The protein below binds the small molecule below.
Small molecule (SMILES): CC(=O)N[C@@H]1[C@@H](O)[C@H](O)[C@@H](CO)O[C@H]1O

Binding-site contacts:
Ligand atom C1 contacts residue ASN1074 of chain 1.A at 1.5 Å.
Ligand atom O4 contacts residue ALA706 of chain 1.A at 3.8 Å.
Ligand atom C5 contacts residue ASN1074 of chain 1.A at 3.6 Å.
Ligand atom C4 contacts residue ALA706 of chain 1.A at 4.1 Å (hydrophobic).
Ligand atom O5 contacts residue ASN1074 of chain 1.A at 2.3 Å (h-bond).
Ligand atom C8 contacts residue GLU1072 of chain 1.A at 3.7 Å.
Ligand atom C5 contacts residue ALA706 of chain 1.A at 3.7 Å (hydrophobic).
Ligand atom C1 contacts residue GLN895 of chain 1.B at 4.4 Å.
Ligand atom N2 contacts residue ASN1074 of chain 1.A at 3.1 Å (h-bond).
Ligand atom C4 contacts residue ASN1074 of chain 1.A at 4.3 Å.
Ligand atom C2 contacts residue ASN1074 of chain 1.A at 2.6 Å.
Ligand atom C7 contacts residue ASN1074 of chain 1.A at 3.9 Å.
Ligand atom C3 contacts residue ALA706 of chain 1.A at 4.1 Å (hydrophobic).
Ligand atom O7 contacts residue ASN1074 of chain 1.A at 3.6 Å.
Ligand atom C3 contacts residue ASN1074 of chain 1.A at 3.9 Å.

Sequence of chain 1.B:
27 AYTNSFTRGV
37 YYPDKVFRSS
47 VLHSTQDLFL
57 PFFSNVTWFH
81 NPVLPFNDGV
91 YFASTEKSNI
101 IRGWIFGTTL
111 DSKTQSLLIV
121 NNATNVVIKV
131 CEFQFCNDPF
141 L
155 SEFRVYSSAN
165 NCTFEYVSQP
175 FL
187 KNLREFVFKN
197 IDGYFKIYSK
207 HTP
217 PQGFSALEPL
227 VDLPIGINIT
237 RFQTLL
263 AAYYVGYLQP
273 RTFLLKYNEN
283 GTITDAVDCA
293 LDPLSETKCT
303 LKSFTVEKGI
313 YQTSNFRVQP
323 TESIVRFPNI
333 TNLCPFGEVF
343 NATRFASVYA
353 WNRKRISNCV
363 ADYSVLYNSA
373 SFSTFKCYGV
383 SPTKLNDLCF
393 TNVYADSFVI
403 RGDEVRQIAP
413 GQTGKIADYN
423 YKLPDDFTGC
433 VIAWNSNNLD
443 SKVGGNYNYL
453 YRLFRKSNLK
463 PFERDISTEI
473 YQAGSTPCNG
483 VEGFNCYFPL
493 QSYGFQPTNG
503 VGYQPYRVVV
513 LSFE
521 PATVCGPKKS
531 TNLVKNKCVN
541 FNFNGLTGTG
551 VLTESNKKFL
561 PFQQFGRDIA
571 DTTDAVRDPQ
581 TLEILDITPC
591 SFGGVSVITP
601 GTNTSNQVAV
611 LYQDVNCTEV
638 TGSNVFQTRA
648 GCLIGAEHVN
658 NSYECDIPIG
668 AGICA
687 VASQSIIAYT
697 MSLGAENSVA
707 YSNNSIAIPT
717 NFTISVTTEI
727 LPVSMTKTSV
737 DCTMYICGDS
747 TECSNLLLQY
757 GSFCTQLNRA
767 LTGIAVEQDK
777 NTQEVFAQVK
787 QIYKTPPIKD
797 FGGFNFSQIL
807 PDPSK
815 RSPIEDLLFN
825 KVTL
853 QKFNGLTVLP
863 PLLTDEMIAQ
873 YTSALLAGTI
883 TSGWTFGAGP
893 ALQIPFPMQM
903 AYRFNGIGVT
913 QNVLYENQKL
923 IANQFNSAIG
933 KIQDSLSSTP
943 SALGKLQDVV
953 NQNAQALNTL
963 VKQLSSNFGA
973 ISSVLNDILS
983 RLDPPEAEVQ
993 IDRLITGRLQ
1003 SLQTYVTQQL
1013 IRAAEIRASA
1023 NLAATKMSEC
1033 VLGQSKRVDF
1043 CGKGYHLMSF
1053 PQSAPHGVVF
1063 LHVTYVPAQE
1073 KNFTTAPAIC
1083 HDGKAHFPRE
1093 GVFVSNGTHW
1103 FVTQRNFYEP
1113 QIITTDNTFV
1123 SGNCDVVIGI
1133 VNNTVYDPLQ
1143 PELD

Sequence of chain 1.A:
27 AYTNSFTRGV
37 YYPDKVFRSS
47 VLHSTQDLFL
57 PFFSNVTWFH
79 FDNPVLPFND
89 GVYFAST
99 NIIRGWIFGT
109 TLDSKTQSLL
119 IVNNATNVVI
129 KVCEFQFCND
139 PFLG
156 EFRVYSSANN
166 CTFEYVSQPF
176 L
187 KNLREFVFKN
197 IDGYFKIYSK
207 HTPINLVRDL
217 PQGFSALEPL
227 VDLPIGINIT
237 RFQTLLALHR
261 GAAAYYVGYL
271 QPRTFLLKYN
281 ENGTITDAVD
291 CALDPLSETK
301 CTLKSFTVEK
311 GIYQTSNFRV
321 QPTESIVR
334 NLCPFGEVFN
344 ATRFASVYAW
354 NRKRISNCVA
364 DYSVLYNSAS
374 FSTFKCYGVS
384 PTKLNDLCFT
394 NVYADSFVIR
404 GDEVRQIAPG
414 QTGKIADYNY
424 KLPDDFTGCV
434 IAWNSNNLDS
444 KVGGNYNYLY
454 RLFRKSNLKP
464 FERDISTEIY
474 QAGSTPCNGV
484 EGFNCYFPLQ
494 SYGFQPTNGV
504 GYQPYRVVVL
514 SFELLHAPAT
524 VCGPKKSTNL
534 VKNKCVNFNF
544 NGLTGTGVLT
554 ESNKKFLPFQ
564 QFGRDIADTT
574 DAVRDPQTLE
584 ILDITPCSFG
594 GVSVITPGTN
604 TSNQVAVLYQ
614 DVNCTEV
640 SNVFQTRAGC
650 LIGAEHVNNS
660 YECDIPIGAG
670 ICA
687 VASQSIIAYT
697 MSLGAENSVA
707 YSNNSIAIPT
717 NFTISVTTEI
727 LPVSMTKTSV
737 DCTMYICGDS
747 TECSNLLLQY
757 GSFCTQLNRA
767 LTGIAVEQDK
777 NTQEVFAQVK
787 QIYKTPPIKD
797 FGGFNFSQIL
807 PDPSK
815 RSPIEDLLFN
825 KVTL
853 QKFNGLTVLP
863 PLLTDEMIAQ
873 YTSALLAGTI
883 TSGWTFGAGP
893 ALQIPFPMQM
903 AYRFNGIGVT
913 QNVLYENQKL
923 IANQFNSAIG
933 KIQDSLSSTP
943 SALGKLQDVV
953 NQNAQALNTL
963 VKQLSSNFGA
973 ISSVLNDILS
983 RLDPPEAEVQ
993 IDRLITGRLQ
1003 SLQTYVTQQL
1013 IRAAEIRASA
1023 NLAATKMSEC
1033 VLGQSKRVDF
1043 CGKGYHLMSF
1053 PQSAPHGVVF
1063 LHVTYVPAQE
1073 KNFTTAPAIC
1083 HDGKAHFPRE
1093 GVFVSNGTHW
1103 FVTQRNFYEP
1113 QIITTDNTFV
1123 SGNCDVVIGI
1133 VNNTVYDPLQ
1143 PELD